Binding-site contacts:
Ligand atom O6 contacts residue ARG596 of chain 1.A at 3.9 Å.
Ligand atom C3 contacts residue ASN321 of chain 1.A at 3.1 Å.
Ligand atom C1 contacts residue SER349 of chain 1.A at 4.2 Å.
Ligand atom N2 contacts residue ASN321 of chain 1.A at 2.8 Å (h-bond).
Ligand atom C6 contacts residue ARG596 of chain 1.A at 4.0 Å.
Ligand atom C5 contacts residue ASN321 of chain 1.A at 2.8 Å.
Ligand atom O4 contacts residue ASN321 of chain 1.A at 4.5 Å.
Ligand atom C6 contacts residue ASN321 of chain 1.A at 4.2 Å.
Ligand atom O6 contacts residue ASP678 of chain 1.A at 3.5 Å (salt-bridge).
Ligand atom C8 contacts residue MET348 of chain 1.A at 3.5 Å (hydrophobic).
Ligand atom C2 contacts residue SER349 of chain 1.A at 4.3 Å.
Ligand atom C7 contacts residue SER349 of chain 1.A at 3.3 Å.
Ligand atom O5 contacts residue ASN321 of chain 1.A at 2.4 Å (h-bond).
Ligand atom O5 contacts residue ILE319 of chain 1.A at 4.4 Å.
Ligand atom N2 contacts residue SER349 of chain 1.A at 4.0 Å.
Ligand atom C4 contacts residue ASN321 of chain 1.A at 3.5 Å.
Ligand atom C6 contacts residue ILE319 of chain 1.A at 4.5 Å (hydrophobic).
Ligand atom O3 contacts residue ASN321 of chain 1.A at 4.4 Å.
Ligand atom C2 contacts residue ASN321 of chain 1.A at 2.5 Å.
Ligand atom O7 contacts residue THR350 of chain 1.A at 3.5 Å.
Ligand atom C1 contacts residue ASN321 of chain 1.A at 1.4 Å.
Ligand atom C8 contacts residue SER349 of chain 1.A at 3.8 Å.
Ligand atom O7 contacts residue SER349 of chain 1.A at 3.0 Å (h-bond).
Ligand atom C5 contacts residue ILE319 of chain 1.A at 4.0 Å (hydrophobic).
Ligand atom C8 contacts residue ASN321 of chain 1.A at 4.1 Å.
Ligand atom C7 contacts residue ASN321 of chain 1.A at 4.0 Å.
Ligand atom O6 contacts residue GLU677 of chain 1.A at 4.2 Å.

The small molecule below binds the protein below.
Small molecule (SMILES): CC(=O)N[C@H]1[C@H](O[C@H]2[C@H](O)[C@@H](NC(C)=O)CO[C@@H]2CO)O[C@H](CO)[C@@H](O)[C@@H]1O

Sequence of chain 1.A:
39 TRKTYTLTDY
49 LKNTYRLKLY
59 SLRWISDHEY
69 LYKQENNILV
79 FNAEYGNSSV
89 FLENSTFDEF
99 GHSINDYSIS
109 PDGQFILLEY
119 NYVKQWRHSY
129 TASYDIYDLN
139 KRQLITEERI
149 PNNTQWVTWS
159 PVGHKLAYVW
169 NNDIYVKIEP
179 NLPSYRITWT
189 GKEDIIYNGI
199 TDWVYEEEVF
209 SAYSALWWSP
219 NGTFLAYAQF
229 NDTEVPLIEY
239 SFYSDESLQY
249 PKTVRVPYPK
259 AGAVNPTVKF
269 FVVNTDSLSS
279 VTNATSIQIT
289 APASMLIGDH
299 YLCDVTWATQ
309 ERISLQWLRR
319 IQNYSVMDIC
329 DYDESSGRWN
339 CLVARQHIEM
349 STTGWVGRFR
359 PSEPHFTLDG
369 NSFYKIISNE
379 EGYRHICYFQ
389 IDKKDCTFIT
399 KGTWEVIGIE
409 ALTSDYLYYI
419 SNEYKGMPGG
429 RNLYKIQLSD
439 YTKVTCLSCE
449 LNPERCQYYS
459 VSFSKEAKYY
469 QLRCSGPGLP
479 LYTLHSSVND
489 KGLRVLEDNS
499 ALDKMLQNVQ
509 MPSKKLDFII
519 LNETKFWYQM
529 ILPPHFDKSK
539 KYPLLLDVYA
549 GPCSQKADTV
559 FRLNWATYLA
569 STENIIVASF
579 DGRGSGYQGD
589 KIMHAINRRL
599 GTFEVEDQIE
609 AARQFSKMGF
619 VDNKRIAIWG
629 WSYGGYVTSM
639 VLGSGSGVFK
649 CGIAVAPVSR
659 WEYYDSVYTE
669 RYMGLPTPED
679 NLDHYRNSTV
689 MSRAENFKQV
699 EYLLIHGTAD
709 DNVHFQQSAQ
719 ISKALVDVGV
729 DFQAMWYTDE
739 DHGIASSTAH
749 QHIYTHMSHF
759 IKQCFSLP